Binding-site contacts:
Ligand atom C9 contacts residue CYS92 of chain 1.B at 3.6 Å (hydrophobic).
Ligand atom C8 contacts residue CYS92 of chain 1.B at 3.5 Å (hydrophobic).
Ligand atom N3 contacts residue VAL179 of chain 1.B at 3.5 Å (h-bond).
Ligand atom C8 contacts residue ASP205 of chain 1.B at 3.5 Å.
Ligand atom C4' contacts residue MET65 of chain 1.B at 3.7 Å (hydrophobic).
Ligand atom C3' contacts residue GLU182 of chain 1.B at 3.3 Å.
Ligand atom C9 contacts residue VAL179 of chain 1.B at 3.7 Å (hydrophobic).
Ligand atom C5 contacts residue PHE160 of chain 1.B at 3.7 Å (hydrophobic).
Ligand atom N3 contacts residue GLU180 of chain 1.B at 3.4 Å.
Ligand atom C3' contacts residue MET181 of chain 1.B at 3.8 Å (hydrophobic).
Ligand atom C8 contacts residue SER91 of chain 1.B at 3.5 Å.
Ligand atom C8 contacts residue SER204 of chain 1.B at 3.4 Å.
Ligand atom C10 contacts residue GLU180 of chain 1.B at 3.7 Å.
Ligand atom C5' contacts residue HIS5 of chain 1.E at 3.4 Å.
Ligand atom C4 contacts residue VAL179 of chain 1.B at 3.4 Å (hydrophobic).
Ligand atom O5' contacts residue HIS5 of chain 1.E at 2.6 Å (h-bond).
Ligand atom O3' contacts residue GLU182 of chain 1.B at 2.5 Å (salt-bridge).
Ligand atom N7 contacts residue SER204 of chain 1.B at 3.8 Å.
Ligand atom N3 contacts residue MET181 of chain 1.B at 3.6 Å.
Ligand atom C2' contacts residue PO41 of chain 1.P at 3.7 Å.
Ligand atom N1' contacts residue PO41 of chain 1.P at 2.6 Å (h-bond).
Ligand atom O5' contacts residue PHE160 of chain 1.B at 3.5 Å.
Ligand atom C5 contacts residue GLY93 of chain 1.B at 3.7 Å.
Ligand atom N7 contacts residue GLY93 of chain 1.B at 3.5 Å (h-bond).
Ligand atom N1' contacts residue SER91 of chain 1.B at 3.6 Å.
Ligand atom N7 contacts residue CYS92 of chain 1.B at 3.6 Å.
Ligand atom N1 contacts residue PHE160 of chain 1.B at 3.6 Å.
Ligand atom C6' contacts residue ARG44 of chain 1.E at 3.6 Å.
Ligand atom C6' contacts residue SER91 of chain 1.B at 3.3 Å.
Ligand atom O3' contacts residue MET65 of chain 1.B at 3.5 Å.
Ligand atom C10 contacts residue PO41 of chain 1.P at 3.1 Å.
Ligand atom C2' contacts residue MET181 of chain 1.B at 3.6 Å (hydrophobic).
Ligand atom C2 contacts residue VAL179 of chain 1.B at 3.7 Å (hydrophobic).
Ligand atom C5' contacts residue PHE160 of chain 1.B at 3.6 Å (hydrophobic).
Ligand atom N7 contacts residue ASP205 of chain 1.B at 2.9 Å (salt-bridge).
Ligand atom C2' contacts residue GLU182 of chain 1.B at 3.6 Å.
Ligand atom C6 contacts residue PHE160 of chain 1.B at 3.5 Å (hydrophobic).
Ligand atom C10 contacts residue SER91 of chain 1.B at 3.0 Å.
Ligand atom O3' contacts residue PO41 of chain 1.P at 2.7 Å (h-bond).
Ligand atom C6' contacts residue PO41 of chain 1.P at 3.2 Å.

Sequence of chain 1.B:
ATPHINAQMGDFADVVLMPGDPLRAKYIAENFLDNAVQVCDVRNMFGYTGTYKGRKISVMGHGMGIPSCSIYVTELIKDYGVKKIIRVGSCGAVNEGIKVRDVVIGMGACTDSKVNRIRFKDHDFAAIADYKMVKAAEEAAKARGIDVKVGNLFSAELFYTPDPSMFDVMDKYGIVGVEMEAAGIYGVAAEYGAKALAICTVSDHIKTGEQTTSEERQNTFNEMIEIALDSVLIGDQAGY

This protein binds this small molecule.
Small molecule (SMILES): O=c1[nH]cnc2c(C[NH+]3C[C@H](CO)[C@@H](O)C3)c[nH]c12

Sequence of chain 1.E:
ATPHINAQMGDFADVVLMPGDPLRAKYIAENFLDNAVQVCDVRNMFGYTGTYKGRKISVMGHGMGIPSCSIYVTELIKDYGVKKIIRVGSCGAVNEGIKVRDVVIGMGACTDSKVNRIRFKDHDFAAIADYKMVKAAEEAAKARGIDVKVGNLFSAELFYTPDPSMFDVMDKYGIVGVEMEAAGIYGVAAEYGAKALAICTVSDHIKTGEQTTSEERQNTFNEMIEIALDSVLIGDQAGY